Sequence of chain 2.I:
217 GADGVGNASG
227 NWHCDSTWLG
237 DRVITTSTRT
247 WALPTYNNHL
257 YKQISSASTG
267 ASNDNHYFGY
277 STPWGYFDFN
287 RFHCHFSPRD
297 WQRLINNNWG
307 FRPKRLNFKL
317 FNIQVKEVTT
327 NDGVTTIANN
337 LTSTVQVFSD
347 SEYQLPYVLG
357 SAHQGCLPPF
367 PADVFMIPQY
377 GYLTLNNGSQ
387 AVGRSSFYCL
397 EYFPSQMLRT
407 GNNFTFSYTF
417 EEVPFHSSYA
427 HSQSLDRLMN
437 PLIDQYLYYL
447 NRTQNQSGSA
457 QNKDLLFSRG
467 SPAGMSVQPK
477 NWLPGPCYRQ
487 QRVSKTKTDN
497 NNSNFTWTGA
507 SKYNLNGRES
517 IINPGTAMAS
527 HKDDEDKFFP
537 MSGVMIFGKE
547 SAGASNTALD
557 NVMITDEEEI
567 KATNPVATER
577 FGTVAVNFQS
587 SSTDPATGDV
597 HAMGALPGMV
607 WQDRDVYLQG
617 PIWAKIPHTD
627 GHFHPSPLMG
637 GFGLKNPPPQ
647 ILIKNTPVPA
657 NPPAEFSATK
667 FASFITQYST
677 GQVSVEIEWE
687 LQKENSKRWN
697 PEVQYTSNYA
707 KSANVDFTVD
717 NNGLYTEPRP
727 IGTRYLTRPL

Binding-site contacts:
Ligand atom N1 contacts residue PHE638 of chain 2.I at 4.1 Å.
Ligand atom C6 contacts residue PRO631 of chain 2.I at 4.3 Å (hydrophobic).
Ligand atom C8 contacts residue HIS630 of chain 2.I at 3.3 Å.
Ligand atom N6 contacts residue GLY639 of chain 2.I at 3.5 Å (h-bond).
Ligand atom N6 contacts residue GLY637 of chain 2.I at 3.4 Å (h-bond).
Ligand atom C2 contacts residue ILE622 of chain 2.I at 4.3 Å (hydrophobic).
Ligand atom C4 contacts residue PRO631 of chain 2.I at 4.2 Å (hydrophobic).
Ligand atom N7 contacts residue HIS630 of chain 2.I at 3.7 Å.
Ligand atom N3 contacts residue GLY639 of chain 2.I at 4.2 Å.
Ligand atom N6 contacts residue PHE638 of chain 2.I at 3.7 Å.
Ligand atom C5 contacts residue SER632 of chain 2.I at 3.9 Å.
Ligand atom C6 contacts residue SER632 of chain 2.I at 4.0 Å.
Ligand atom N6 contacts residue SER632 of chain 2.I at 3.6 Å.
Ligand atom N9 contacts residue HIS630 of chain 2.I at 4.4 Å.
Ligand atom N6 contacts residue PRO633 of chain 2.I at 4.4 Å.
Ligand atom N3 contacts residue PRO631 of chain 2.I at 4.1 Å.
Ligand atom N9 contacts residue PRO631 of chain 2.I at 3.9 Å.
Ligand atom C2 contacts residue PRO631 of chain 2.I at 4.2 Å (hydrophobic).
Ligand atom N1 contacts residue PRO631 of chain 2.I at 4.2 Å.
Ligand atom C2 contacts residue GLY639 of chain 2.I at 2.9 Å.
Ligand atom C6 contacts residue GLY639 of chain 2.I at 3.7 Å.
Ligand atom N7 contacts residue ASP609 of chain 2.I at 4.0 Å.
Ligand atom N1 contacts residue GLY639 of chain 2.I at 3.0 Å (h-bond).
Ligand atom C5 contacts residue PRO631 of chain 2.I at 4.4 Å (hydrophobic).
Ligand atom N7 contacts residue SER632 of chain 2.I at 3.7 Å.

This small molecule binds to this protein.
Small molecule (SMILES): Nc1ncnc2[nH]cnc12